Sequence of chain 43.V:
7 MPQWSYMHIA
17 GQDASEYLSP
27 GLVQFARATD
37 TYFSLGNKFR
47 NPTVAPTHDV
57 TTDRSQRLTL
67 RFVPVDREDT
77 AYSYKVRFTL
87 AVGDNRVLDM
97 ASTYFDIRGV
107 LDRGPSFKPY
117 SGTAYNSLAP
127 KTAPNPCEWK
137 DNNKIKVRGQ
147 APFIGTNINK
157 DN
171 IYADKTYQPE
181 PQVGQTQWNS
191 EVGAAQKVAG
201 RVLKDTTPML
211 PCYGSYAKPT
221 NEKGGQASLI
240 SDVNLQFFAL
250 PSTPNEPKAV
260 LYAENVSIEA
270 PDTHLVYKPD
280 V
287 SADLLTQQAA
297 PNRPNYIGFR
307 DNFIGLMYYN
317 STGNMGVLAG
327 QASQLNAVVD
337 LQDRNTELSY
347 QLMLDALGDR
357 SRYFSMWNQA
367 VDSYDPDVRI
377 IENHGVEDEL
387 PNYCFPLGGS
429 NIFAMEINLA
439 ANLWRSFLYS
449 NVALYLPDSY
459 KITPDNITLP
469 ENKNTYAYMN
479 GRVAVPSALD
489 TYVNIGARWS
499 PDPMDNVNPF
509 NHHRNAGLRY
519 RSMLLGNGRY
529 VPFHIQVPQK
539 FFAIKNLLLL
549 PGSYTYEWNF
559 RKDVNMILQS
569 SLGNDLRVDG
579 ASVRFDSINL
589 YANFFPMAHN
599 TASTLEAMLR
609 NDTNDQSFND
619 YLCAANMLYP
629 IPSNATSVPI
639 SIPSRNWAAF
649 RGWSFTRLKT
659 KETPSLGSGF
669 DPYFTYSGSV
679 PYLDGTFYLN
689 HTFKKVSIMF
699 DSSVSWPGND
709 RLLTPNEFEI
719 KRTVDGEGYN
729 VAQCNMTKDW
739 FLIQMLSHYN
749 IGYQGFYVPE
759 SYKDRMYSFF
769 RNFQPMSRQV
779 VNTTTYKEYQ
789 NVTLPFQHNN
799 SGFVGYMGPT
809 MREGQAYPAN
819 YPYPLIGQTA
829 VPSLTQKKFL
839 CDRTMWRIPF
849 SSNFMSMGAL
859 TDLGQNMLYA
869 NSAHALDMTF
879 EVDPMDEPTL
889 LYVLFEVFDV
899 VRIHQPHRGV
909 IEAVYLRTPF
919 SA

A protein and the small-molecule ligand that binds it are described below.
Small molecule (SMILES): NC(N)=NCCC[C@H](NC(=O)[C@@H]1CCCN1)C(=O)N[C@H](C=O)CC1=NC=NC1

Binding-site contacts:
Ligand atom CA contacts residue CYS621 of chain 43.T at 3.1 Å (hydrophobic).
Ligand atom CD2 contacts residue GLU894 of chain 43.T at 4.2 Å.
Ligand atom CB contacts residue TYR619 of chain 43.T at 3.1 Å (hydrophobic).
Ligand atom CD2 contacts residue ARG845 of chain 43.T at 3.8 Å.
Ligand atom CA contacts residue TYR619 of chain 43.T at 3.6 Å (hydrophobic).
Ligand atom CB contacts residue ARG649 of chain 43.T at 3.6 Å.
Ligand atom N contacts residue TYR619 of chain 43.T at 3.4 Å.
Ligand atom CG contacts residue ASN617 of chain 43.T at 3.6 Å.
Ligand atom CA contacts residue ARG649 of chain 43.T at 4.0 Å.
Ligand atom CA contacts residue ASN617 of chain 43.T at 4.2 Å.
Ligand atom CD contacts residue ARG46 of chain 43.V at 3.9 Å.
Ligand atom N contacts residue TYR619 of chain 43.T at 3.7 Å.
Ligand atom N contacts residue ASN617 of chain 43.T at 2.8 Å (h-bond).
Ligand atom N contacts residue CYS621 of chain 43.T at 3.2 Å (h-bond).
Ligand atom CE1 contacts residue GLU894 of chain 43.T at 4.3 Å.
Ligand atom C contacts residue TYR619 of chain 43.T at 3.4 Å (hydrophobic).
Ligand atom C contacts residue ASN617 of chain 43.T at 4.2 Å.
Ligand atom CE1 contacts residue LEU348 of chain 43.T at 4.0 Å (hydrophobic).
Ligand atom CD contacts residue CYS621 of chain 43.T at 4.2 Å (hydrophobic).
Ligand atom C contacts residue ARG649 of chain 43.T at 3.8 Å.
Ligand atom CG contacts residue GLU894 of chain 43.T at 3.8 Å.
Ligand atom CD contacts residue ASN617 of chain 43.T at 2.8 Å.
Ligand atom CA contacts residue ARG649 of chain 43.T at 3.9 Å.
Ligand atom CB contacts residue TYR619 of chain 43.T at 4.0 Å (hydrophobic).
Ligand atom CA contacts residue TYR619 of chain 43.T at 3.8 Å (hydrophobic).
Ligand atom N contacts residue ARG649 of chain 43.T at 3.8 Å.
Ligand atom CB contacts residue CYS621 of chain 43.T at 3.7 Å (hydrophobic).
Ligand atom ND1 contacts residue LEU348 of chain 43.T at 4.2 Å.
Ligand atom CG contacts residue PHE896 of chain 43.T at 3.4 Å (hydrophobic).
Ligand atom O contacts residue ARG845 of chain 43.T at 4.2 Å.
Ligand atom CB contacts residue PHE896 of chain 43.T at 3.9 Å (hydrophobic).
Ligand atom CB contacts residue GLU894 of chain 43.T at 4.2 Å.
Ligand atom C contacts residue ARG649 of chain 43.T at 4.2 Å.
Ligand atom ND1 contacts residue GLU894 of chain 43.T at 3.9 Å.
Ligand atom CE1 contacts residue MET843 of chain 43.T at 4.1 Å (hydrophobic).
Ligand atom O contacts residue TYR619 of chain 43.T at 3.9 Å.
Ligand atom CB contacts residue ARG649 of chain 43.T at 3.8 Å.
Ligand atom N contacts residue ASP618 of chain 43.T at 3.5 Å (salt-bridge).
Ligand atom O contacts residue ARG649 of chain 43.T at 3.2 Å (salt-bridge).
Ligand atom CG contacts residue ARG46 of chain 43.V at 3.7 Å.

Sequence of chain 43.T:
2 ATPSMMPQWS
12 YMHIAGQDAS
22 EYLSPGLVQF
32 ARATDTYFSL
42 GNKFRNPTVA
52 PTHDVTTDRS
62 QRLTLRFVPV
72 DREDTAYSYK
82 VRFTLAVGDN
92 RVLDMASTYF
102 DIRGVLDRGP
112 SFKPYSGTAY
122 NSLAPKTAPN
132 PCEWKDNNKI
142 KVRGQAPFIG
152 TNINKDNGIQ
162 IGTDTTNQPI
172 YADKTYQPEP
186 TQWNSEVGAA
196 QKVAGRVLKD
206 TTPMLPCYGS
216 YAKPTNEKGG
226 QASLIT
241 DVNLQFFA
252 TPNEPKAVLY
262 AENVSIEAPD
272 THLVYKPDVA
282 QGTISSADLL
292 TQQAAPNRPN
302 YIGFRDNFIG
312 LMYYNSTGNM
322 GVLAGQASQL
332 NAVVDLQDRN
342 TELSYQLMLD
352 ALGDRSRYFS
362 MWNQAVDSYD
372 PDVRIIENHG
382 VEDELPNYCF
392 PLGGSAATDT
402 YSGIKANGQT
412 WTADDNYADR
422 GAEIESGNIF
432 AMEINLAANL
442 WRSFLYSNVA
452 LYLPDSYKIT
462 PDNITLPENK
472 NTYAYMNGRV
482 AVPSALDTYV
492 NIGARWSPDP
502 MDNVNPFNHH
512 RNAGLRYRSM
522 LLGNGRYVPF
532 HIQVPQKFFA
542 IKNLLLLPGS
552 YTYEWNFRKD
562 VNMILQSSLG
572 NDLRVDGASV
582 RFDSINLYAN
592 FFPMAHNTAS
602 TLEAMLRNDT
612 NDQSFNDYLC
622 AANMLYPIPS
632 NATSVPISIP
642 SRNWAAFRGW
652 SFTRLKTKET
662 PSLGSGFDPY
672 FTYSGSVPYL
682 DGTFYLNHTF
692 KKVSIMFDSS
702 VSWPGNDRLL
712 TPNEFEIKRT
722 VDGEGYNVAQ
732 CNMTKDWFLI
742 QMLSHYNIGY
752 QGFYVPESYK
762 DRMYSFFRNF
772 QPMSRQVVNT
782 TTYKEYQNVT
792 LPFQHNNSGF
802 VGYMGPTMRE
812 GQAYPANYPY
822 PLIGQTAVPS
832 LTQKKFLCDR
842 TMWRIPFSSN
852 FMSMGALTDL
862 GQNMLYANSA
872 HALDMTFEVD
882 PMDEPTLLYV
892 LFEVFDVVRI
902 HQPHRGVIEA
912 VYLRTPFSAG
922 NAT